Binding-site contacts:
Ligand atom C2A contacts residue ILE220 of chain 16.A at 3.8 Å (hydrophobic).
Ligand atom C4A contacts residue LEU127 of chain 16.A at 4.0 Å (hydrophobic).
Ligand atom C5A contacts residue TYR147 of chain 16.A at 4.1 Å (hydrophobic).
Ligand atom C4C contacts residue MET217 of chain 16.A at 4.2 Å (hydrophobic).
Ligand atom C2C contacts residue MET217 of chain 16.A at 3.7 Å (hydrophobic).
Ligand atom C4B contacts residue ILE220 of chain 16.A at 4.0 Å (hydrophobic).
Ligand atom C31 contacts residue MET195 of chain 16.A at 3.5 Å (hydrophobic).
Ligand atom O1A contacts residue TYR147 of chain 16.A at 4.0 Å.
Ligand atom C4A contacts residue TYR145 of chain 16.A at 3.3 Å (hydrophobic).
Ligand atom C2B contacts residue ILE125 of chain 16.A at 3.1 Å (hydrophobic).
Ligand atom C1C contacts residue LEU103 of chain 16.A at 4.1 Å (hydrophobic).
Ligand atom C3B contacts residue ILE125 of chain 16.A at 3.5 Å (hydrophobic).
Ligand atom C5B contacts residue ILE125 of chain 16.A at 3.9 Å (hydrophobic).
Ligand atom C5A contacts residue MET146 of chain 16.A at 3.7 Å (hydrophobic).
Ligand atom C1B contacts residue ILE125 of chain 16.A at 3.1 Å (hydrophobic).
Ligand atom C4 contacts residue LEU103 of chain 16.A at 3.4 Å (hydrophobic).
Ligand atom C6B contacts residue ILE184 of chain 16.A at 4.1 Å (hydrophobic).
Ligand atom CL2 contacts residue TYR147 of chain 16.A at 3.4 Å.
Ligand atom C5A contacts residue TYR145 of chain 16.A at 3.8 Å (hydrophobic).
Ligand atom CL1 contacts residue ILE125 of chain 16.A at 3.5 Å.
Ligand atom C31 contacts residue GLN104 of chain 16.A at 3.6 Å.
Ligand atom N2 contacts residue THR102 of chain 16.A at 4.2 Å.
Ligand atom CL2 contacts residue LEU187 of chain 16.A at 3.9 Å.
Ligand atom N3A contacts residue PHE182 of chain 16.A at 4.0 Å.
Ligand atom O1A contacts residue ILE220 of chain 16.A at 3.6 Å.
Ligand atom N2 contacts residue ASN215 of chain 16.A at 3.7 Å.
Ligand atom CL1 contacts residue ILE239 of chain 16.A at 3.8 Å.
Ligand atom C5A contacts residue ILE220 of chain 16.A at 3.9 Å (hydrophobic).
Ligand atom C2A contacts residue PHE182 of chain 16.A at 4.2 Å (hydrophobic).
Ligand atom C4B contacts residue ILE125 of chain 16.A at 3.9 Å (hydrophobic).
Ligand atom O1 contacts residue MET217 of chain 16.A at 4.2 Å.
Ligand atom C3B contacts residue ILE220 of chain 16.A at 4.2 Å (hydrophobic).
Ligand atom C4A contacts residue ILE220 of chain 16.A at 4.1 Å (hydrophobic).
Ligand atom C3 contacts residue LEU103 of chain 16.A at 4.1 Å (hydrophobic).
Ligand atom CL2 contacts residue ILE184 of chain 16.A at 3.9 Å.
Ligand atom N3A contacts residue LEU127 of chain 16.A at 4.1 Å.
Ligand atom O1B contacts residue ILE125 of chain 16.A at 3.5 Å.
Ligand atom C6B contacts residue ILE125 of chain 16.A at 3.6 Å (hydrophobic).
Ligand atom C5B contacts residue TYR147 of chain 16.A at 3.9 Å (hydrophobic).
Ligand atom C5 contacts residue LEU103 of chain 16.A at 3.8 Å (hydrophobic).

The small molecule below binds the protein below.
Small molecule (SMILES): Cc1cc(CCCCCOc2c(Cl)cc(C3=NCCO3)cc2Cl)on1

Sequence of chain 16.A:
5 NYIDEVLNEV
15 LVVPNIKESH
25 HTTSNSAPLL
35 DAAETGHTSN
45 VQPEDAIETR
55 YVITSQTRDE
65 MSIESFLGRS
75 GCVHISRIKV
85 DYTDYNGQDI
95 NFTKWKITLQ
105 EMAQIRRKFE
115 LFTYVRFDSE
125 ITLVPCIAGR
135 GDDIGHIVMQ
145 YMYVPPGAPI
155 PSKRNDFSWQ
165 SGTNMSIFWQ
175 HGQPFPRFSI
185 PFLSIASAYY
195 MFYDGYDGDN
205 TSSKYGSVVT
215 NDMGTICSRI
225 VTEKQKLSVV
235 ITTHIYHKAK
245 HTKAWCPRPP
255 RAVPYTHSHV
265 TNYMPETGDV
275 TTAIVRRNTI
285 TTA